Binding-site contacts:
Ligand atom N21 contacts residue GLY249 of chain 1.A at 3.1 Å (h-bond).
Ligand atom C19 contacts residue GLY249 of chain 1.A at 3.8 Å.
Ligand atom N16 contacts residue GLY249 of chain 1.A at 3.5 Å (h-bond).
Ligand atom C22 contacts residue SER248 of chain 1.A at 3.4 Å.
Ligand atom C23 contacts residue GLY32 of chain 1.A at 3.7 Å.
Ligand atom N8 contacts residue LEU49 of chain 1.A at 3.6 Å.
Ligand atom C25 contacts residue GLN31 of chain 1.A at 3.6 Å.
Ligand atom C27 contacts residue THR251 of chain 1.A at 3.3 Å.
Ligand atom O26 contacts residue ALA354 of chain 1.A at 3.5 Å.
Ligand atom C6 contacts residue GLY249 of chain 1.A at 3.3 Å.
Ligand atom N24 contacts residue GLN31 of chain 1.A at 3.8 Å.
Ligand atom F7 contacts residue TYR90 of chain 1.A at 3.5 Å.
Ligand atom N24 contacts residue THR251 of chain 1.A at 3.0 Å (h-bond).
Ligand atom C10 contacts residue TYR90 of chain 1.A at 3.5 Å (hydrophobic).
Ligand atom N24 contacts residue GLY30 of chain 1.A at 3.4 Å (h-bond).
Ligand atom N16 contacts residue GLY53 of chain 1.A at 3.7 Å.
Ligand atom C22 contacts residue THR250 of chain 1.A at 3.8 Å.
Ligand atom C1 contacts residue GLY249 of chain 1.A at 3.6 Å.
Ligand atom C18 contacts residue GLY249 of chain 1.A at 3.8 Å.
Ligand atom C25 contacts residue GLY30 of chain 1.A at 3.5 Å.
Ligand atom C22 contacts residue GLY249 of chain 1.A at 3.6 Å.
Ligand atom C10 contacts residue ASP51 of chain 1.A at 3.4 Å.
Ligand atom N16 contacts residue ASP51 of chain 1.A at 2.8 Å (salt-bridge).
Ligand atom C14 contacts residue ASP51 of chain 1.A at 3.5 Å.
Ligand atom O20 contacts residue ILE129 of chain 1.A at 3.8 Å.
Ligand atom N16 contacts residue ASP247 of chain 1.A at 2.8 Å (salt-bridge).
Ligand atom C27 contacts residue ALA354 of chain 1.A at 3.7 Å (hydrophobic).
Ligand atom C9 contacts residue ASP51 of chain 1.A at 3.6 Å.
Ligand atom C25 contacts residue GLY32 of chain 1.A at 3.4 Å.
Ligand atom N24 contacts residue GLY32 of chain 1.A at 3.2 Å (h-bond).
Ligand atom O26 contacts residue THR251 of chain 1.A at 3.3 Å (h-bond).
Ligand atom C25 contacts residue THR251 of chain 1.A at 3.7 Å.
Ligand atom C1 contacts residue LEU49 of chain 1.A at 3.7 Å (hydrophobic).
Ligand atom C23 contacts residue THR251 of chain 1.A at 3.2 Å.
Ligand atom N8 contacts residue GLY249 of chain 1.A at 2.9 Å (h-bond).
Ligand atom C14 contacts residue GLY249 of chain 1.A at 3.6 Å.
Ligand atom C10 contacts residue ILE137 of chain 1.A at 3.6 Å (hydrophobic).
Ligand atom F7 contacts residue PHE127 of chain 1.A at 3.2 Å.
Ligand atom N15 contacts residue ASP51 of chain 1.A at 2.7 Å (salt-bridge).
Ligand atom N21 contacts residue THR250 of chain 1.A at 3.8 Å.

This protein binds this small molecule.
Small molecule (SMILES): COc1cnc(C(=O)Nc2ccc(F)c([C@@]3(C)N=C(N)O[C@@H]4C[C@@H]43)c2)cn1

Sequence of chain 1.A:
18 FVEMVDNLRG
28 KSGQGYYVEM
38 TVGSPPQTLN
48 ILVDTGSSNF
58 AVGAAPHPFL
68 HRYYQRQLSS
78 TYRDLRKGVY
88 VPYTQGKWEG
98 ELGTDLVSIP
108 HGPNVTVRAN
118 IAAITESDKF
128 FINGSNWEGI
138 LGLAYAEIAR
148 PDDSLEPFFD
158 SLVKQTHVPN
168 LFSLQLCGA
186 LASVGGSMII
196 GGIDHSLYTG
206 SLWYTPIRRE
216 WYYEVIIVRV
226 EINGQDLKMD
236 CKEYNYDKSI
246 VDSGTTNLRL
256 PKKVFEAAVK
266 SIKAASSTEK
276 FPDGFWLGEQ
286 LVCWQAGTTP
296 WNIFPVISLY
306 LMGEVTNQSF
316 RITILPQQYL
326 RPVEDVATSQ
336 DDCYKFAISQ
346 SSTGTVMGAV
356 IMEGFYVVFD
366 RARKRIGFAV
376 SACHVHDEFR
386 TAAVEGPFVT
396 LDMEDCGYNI